Binding-site contacts:
Ligand atom O18 contacts residue SER252 of chain 1.A at 2.6 Å (h-bond).
Ligand atom C4 contacts residue ILE158 of chain 1.A at 3.9 Å (hydrophobic).
Ligand atom C11 contacts residue ARG112 of chain 1.A at 3.4 Å.
Ligand atom C11 contacts residue ALA253 of chain 1.A at 3.6 Å (hydrophobic).
Ligand atom C13 contacts residue TYR222 of chain 1.A at 3.7 Å (hydrophobic).
Ligand atom C9 contacts residue ARG112 of chain 1.A at 3.8 Å.
Ligand atom N16 contacts residue TYR222 of chain 1.A at 3.7 Å.
Ligand atom C14 contacts residue TYR222 of chain 1.A at 3.9 Å (hydrophobic).
Ligand atom C15 contacts residue TYR222 of chain 1.A at 3.8 Å (hydrophobic).
Ligand atom C9 contacts residue ALA253 of chain 1.A at 3.6 Å (hydrophobic).
Ligand atom CL1 contacts residue ARG112 of chain 1.A at 4.0 Å.
Ligand atom C7 contacts residue GLY206 of chain 1.A at 3.5 Å.
Ligand atom O3 contacts residue ARG180 of chain 1.A at 2.9 Å (salt-bridge).
Ligand atom C17 contacts residue SER252 of chain 1.A at 3.4 Å.
Ligand atom CL1 contacts residue GLY300 of chain 1.A at 3.9 Å.
Ligand atom C17 contacts residue TYR222 of chain 1.A at 3.3 Å (hydrophobic).
Ligand atom O18 contacts residue TYR222 of chain 1.A at 3.4 Å.
Ligand atom O3 contacts residue PHE175 of chain 1.A at 3.8 Å.
Ligand atom O3 contacts residue TYR222 of chain 1.A at 3.8 Å.
Ligand atom O18 contacts residue GLN227 of chain 1.A at 2.9 Å (h-bond).
Ligand atom O18 contacts residue TYR269 of chain 1.A at 4.0 Å.
Ligand atom C8 contacts residue GLY206 of chain 1.A at 3.6 Å.
Ligand atom C19 contacts residue SER252 of chain 1.A at 3.6 Å.
Ligand atom C7 contacts residue SER205 of chain 1.A at 3.9 Å.
Ligand atom CL1 contacts residue GLY61 of chain 1.A at 4.1 Å.
Ligand atom O1 contacts residue PHE175 of chain 1.A at 3.8 Å.
Ligand atom C8 contacts residue GLY159 of chain 1.A at 3.7 Å.
Ligand atom C2 contacts residue SER205 of chain 1.A at 3.4 Å.
Ligand atom C4 contacts residue SER205 of chain 1.A at 3.5 Å.
Ligand atom C2 contacts residue PHE175 of chain 1.A at 4.0 Å (hydrophobic).
Ligand atom C2 contacts residue ARG180 of chain 1.A at 3.5 Å.
Ligand atom C5 contacts residue SER205 of chain 1.A at 3.6 Å.
Ligand atom C4 contacts residue ARG112 of chain 1.A at 3.9 Å.
Ligand atom C7 contacts residue GLY159 of chain 1.A at 3.8 Å.
Ligand atom C19 contacts residue TYR222 of chain 1.A at 3.4 Å (hydrophobic).
Ligand atom C12 contacts residue ARG112 of chain 1.A at 3.5 Å.
Ligand atom C17 contacts residue GLN227 of chain 1.A at 3.9 Å.
Ligand atom CL1 contacts residue ALA253 of chain 1.A at 3.7 Å.
Ligand atom O3 contacts residue SER205 of chain 1.A at 2.7 Å (h-bond).
Ligand atom O1 contacts residue ARG180 of chain 1.A at 2.7 Å (salt-bridge).

Sequence of chain 1.A:
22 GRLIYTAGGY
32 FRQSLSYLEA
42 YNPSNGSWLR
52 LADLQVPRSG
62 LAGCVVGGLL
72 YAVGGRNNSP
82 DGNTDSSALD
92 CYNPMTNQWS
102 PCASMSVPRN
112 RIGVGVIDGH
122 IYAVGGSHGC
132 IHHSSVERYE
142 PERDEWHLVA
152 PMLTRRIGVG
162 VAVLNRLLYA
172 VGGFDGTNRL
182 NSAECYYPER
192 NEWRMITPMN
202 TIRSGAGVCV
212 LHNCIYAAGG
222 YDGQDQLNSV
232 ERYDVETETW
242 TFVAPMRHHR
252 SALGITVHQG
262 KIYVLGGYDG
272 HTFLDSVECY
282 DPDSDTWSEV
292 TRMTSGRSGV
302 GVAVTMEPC

The small molecule below binds the protein below.
Small molecule (SMILES): O=C(O)C[C@@H](c1ccc(Cl)cc1)c1cc[nH]c(=O)c1